Binding-site contacts:
Ligand atom O5 contacts residue GLY98 of chain 1.B at 4.1 Å.
Ligand atom C7 contacts residue LEU99 of chain 1.B at 3.6 Å (hydrophobic).
Ligand atom O1 contacts residue TYR100 of chain 1.B at 3.8 Å.
Ligand atom C6 contacts residue ASP208 of chain 1.B at 3.7 Å.
Ligand atom O4 contacts residue ARG228 of chain 1.B at 3.2 Å (salt-bridge).
Ligand atom O2 contacts residue GLY98 of chain 1.B at 3.3 Å.
Ligand atom C2 contacts residue TYR12 of chain 1.B at 3.7 Å (hydrophobic).
Ligand atom O6 contacts residue GLY98 of chain 1.B at 3.4 Å (h-bond).
Ligand atom O5 contacts residue LEU99 of chain 1.B at 3.0 Å (h-bond).
Ligand atom O3 contacts residue GLY227 of chain 1.B at 3.3 Å.
Ligand atom C6 contacts residue TYR12 of chain 1.B at 3.6 Å (hydrophobic).
Ligand atom O4 contacts residue ASN14 of chain 1.B at 2.6 Å (h-bond).
Ligand atom C1 contacts residue TYR12 of chain 1.B at 4.0 Å (hydrophobic).
Ligand atom C3 contacts residue ARG228 of chain 1.B at 3.7 Å.
Ligand atom O2 contacts residue GLY227 of chain 1.B at 4.0 Å.
Ligand atom C5 contacts residue TYR12 of chain 1.B at 3.9 Å (hydrophobic).
Ligand atom O3 contacts residue ARG228 of chain 1.B at 2.8 Å (salt-bridge).
Ligand atom C4 contacts residue ARG228 of chain 1.B at 3.6 Å.
Ligand atom C1 contacts residue LEU99 of chain 1.B at 3.8 Å (hydrophobic).
Ligand atom O6 contacts residue ASP208 of chain 1.B at 2.8 Å (salt-bridge).
Ligand atom O6 contacts residue ALA207 of chain 1.B at 3.3 Å.
Ligand atom C6 contacts residue ALA207 of chain 1.B at 3.7 Å (hydrophobic).
Ligand atom C5 contacts residue LEU99 of chain 1.B at 4.0 Å (hydrophobic).
Ligand atom O4 contacts residue TYR12 of chain 1.B at 3.7 Å.
Ligand atom O1 contacts residue LEU99 of chain 1.B at 4.0 Å.
Ligand atom O1 contacts residue TYR12 of chain 1.B at 3.4 Å (h-bond).
Ligand atom C6 contacts residue LEU99 of chain 1.B at 4.0 Å (hydrophobic).
Ligand atom C4 contacts residue GLY227 of chain 1.B at 3.9 Å.
Ligand atom C7 contacts residue TYR100 of chain 1.B at 3.3 Å (hydrophobic).
Ligand atom C3 contacts residue ASN14 of chain 1.B at 4.1 Å.
Ligand atom C3 contacts residue GLY227 of chain 1.B at 4.1 Å.
Ligand atom C1 contacts residue LEU99 of chain 1.B at 3.6 Å (hydrophobic).
Ligand atom O2 contacts residue LEU99 of chain 1.B at 3.2 Å (h-bond).
Ligand atom O6 contacts residue TYR100 of chain 1.B at 3.1 Å (h-bond).
Ligand atom O4 contacts residue ASP208 of chain 1.B at 2.6 Å (salt-bridge).
Ligand atom O4 contacts residue GLY227 of chain 1.B at 3.9 Å.
Ligand atom C4 contacts residue ASP208 of chain 1.B at 3.4 Å.
Ligand atom C4 contacts residue ASN14 of chain 1.B at 3.7 Å.
Ligand atom O6 contacts residue LEU99 of chain 1.B at 3.1 Å (h-bond).
Ligand atom C6 contacts residue TYR100 of chain 1.B at 3.8 Å (hydrophobic).

A protein and the small-molecule ligand that binds it are described below.
Small molecule (SMILES): CO[C@@H]1O[C@H](CO)[C@@H](O)[C@H](O[C@H]2O[C@H](CO)[C@@H](O)[C@H](O)[C@@H]2O)[C@@H]1O

Sequence of chain 1.B:
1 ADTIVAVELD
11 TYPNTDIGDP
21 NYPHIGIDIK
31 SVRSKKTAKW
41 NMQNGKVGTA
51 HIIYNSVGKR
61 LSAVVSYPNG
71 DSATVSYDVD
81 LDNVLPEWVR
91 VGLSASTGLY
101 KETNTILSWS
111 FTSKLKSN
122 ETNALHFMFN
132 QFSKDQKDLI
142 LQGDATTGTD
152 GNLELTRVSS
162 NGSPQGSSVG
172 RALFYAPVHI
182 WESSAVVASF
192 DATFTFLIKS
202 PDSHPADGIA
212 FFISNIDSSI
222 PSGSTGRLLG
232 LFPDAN